Sequence of chain 2.A:
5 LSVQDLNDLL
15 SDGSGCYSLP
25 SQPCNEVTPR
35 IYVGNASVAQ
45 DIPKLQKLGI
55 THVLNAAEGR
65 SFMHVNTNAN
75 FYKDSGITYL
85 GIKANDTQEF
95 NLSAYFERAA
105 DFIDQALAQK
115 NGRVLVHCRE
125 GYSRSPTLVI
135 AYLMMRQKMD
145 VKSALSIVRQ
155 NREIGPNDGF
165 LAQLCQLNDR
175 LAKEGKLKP

The protein below binds the small molecule below.
Small molecule (SMILES): O=C1/C(=C\c2cn(-c3ccccc3)nc2-c2ccc(Oc3ccccc3F)cc2)SC(=S)N1CCS(=O)(=O)O

Binding-site contacts:
Ligand atom CAV contacts residue ASP90 of chain 2.A at 4.2 Å.
Ligand atom OAC contacts residue ARG128 of chain 2.A at 4.2 Å.
Ligand atom OAD contacts residue GLU124 of chain 2.A at 3.1 Å (salt-bridge).
Ligand atom OAC contacts residue CYS122 of chain 2.A at 3.5 Å (h-bond).
Ligand atom SAE contacts residue GLU124 of chain 2.A at 4.1 Å.
Ligand atom CAV contacts residue MET67 of chain 2.A at 3.9 Å (hydrophobic).
Ligand atom SBN contacts residue ARG128 of chain 2.A at 3.7 Å.
Ligand atom CAX contacts residue SER127 of chain 2.A at 4.2 Å.
Ligand atom CAX contacts residue ARG128 of chain 2.A at 4.1 Å.
Ligand atom OAC contacts residue GLY125 of chain 2.A at 4.0 Å.
Ligand atom OAB contacts residue ASP90 of chain 2.A at 3.7 Å.
Ligand atom CBK contacts residue ASP90 of chain 2.A at 4.2 Å.
Ligand atom SBN contacts residue ARG123 of chain 2.A at 4.5 Å.
Ligand atom OAA contacts residue ASP90 of chain 2.A at 3.0 Å (salt-bridge).
Ligand atom OAB contacts residue SER127 of chain 2.A at 3.6 Å.
Ligand atom CBI contacts residue ASP90 of chain 2.A at 3.5 Å.
Ligand atom CBI contacts residue MET67 of chain 2.A at 3.6 Å (hydrophobic).
Ligand atom OAD contacts residue MET67 of chain 2.A at 4.1 Å.
Ligand atom CAV contacts residue GLU124 of chain 2.A at 3.8 Å.
Ligand atom OAB contacts residue ARG128 of chain 2.A at 2.9 Å (salt-bridge).
Ligand atom OAC contacts residue SER127 of chain 2.A at 2.8 Å (h-bond).
Ligand atom OAA contacts residue MET67 of chain 2.A at 3.2 Å.
Ligand atom SAE contacts residue TYR126 of chain 2.A at 4.0 Å.
Ligand atom OAC contacts residue GLU124 of chain 2.A at 3.8 Å.
Ligand atom SBN contacts residue TYR126 of chain 2.A at 4.3 Å.
Ligand atom SBN contacts residue ASP90 of chain 2.A at 4.4 Å.
Ligand atom CAX contacts residue MET67 of chain 2.A at 4.0 Å (hydrophobic).
Ligand atom OAD contacts residue ARG128 of chain 2.A at 2.9 Å (salt-bridge).
Ligand atom OAB contacts residue CYS122 of chain 2.A at 3.6 Å.
Ligand atom CAX contacts residue ASP90 of chain 2.A at 3.2 Å.
Ligand atom OAD contacts residue CYS122 of chain 2.A at 3.6 Å.
Ligand atom SBN contacts residue GLU124 of chain 2.A at 4.0 Å.
Ligand atom SBN contacts residue SER127 of chain 2.A at 3.7 Å.
Ligand atom NBM contacts residue ASP90 of chain 2.A at 4.0 Å.
Ligand atom OAD contacts residue ARG123 of chain 2.A at 3.2 Å.
Ligand atom OAC contacts residue TYR126 of chain 2.A at 3.0 Å (h-bond).
Ligand atom SBN contacts residue CYS122 of chain 2.A at 3.5 Å (h-bond).
Ligand atom NBM contacts residue MET67 of chain 2.A at 4.0 Å.